Sequence of chain 1.A:
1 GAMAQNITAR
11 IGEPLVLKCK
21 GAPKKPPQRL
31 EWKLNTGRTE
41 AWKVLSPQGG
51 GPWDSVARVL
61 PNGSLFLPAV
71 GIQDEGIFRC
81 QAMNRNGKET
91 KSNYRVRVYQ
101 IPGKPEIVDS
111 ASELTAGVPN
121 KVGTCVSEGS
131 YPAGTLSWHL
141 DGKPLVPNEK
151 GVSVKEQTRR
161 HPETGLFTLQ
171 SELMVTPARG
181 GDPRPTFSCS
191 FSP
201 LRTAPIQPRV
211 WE

A protein and the small-molecule ligand that binds it are described below.
Small molecule (SMILES): Cc1cccc2c(-c3ccccc3)c(C(=O)O)[nH]c12

Binding-site contacts:
Ligand atom C05 contacts residue LYS91 of chain 1.A at 3.8 Å.
Ligand atom C11 contacts residue CYS80 of chain 1.A at 3.6 Å (hydrophobic).
Ligand atom C12 contacts residue SER92 of chain 1.A at 3.3 Å.
Ligand atom C17 contacts residue ARG79 of chain 1.A at 3.7 Å.
Ligand atom C06 contacts residue V6M1 of chain 2.G at 2.9 Å.
Ligand atom C17 contacts residue GLN81 of chain 1.A at 3.5 Å.
Ligand atom C12 contacts residue LYS91 of chain 1.A at 3.4 Å.
Ligand atom C17 contacts residue LYS33 of chain 1.A at 3.5 Å.
Ligand atom C04 contacts residue ARG79 of chain 1.A at 3.6 Å.
Ligand atom O09 contacts residue V6M1 of chain 2.G at 2.5 Å (h-bond).
Ligand atom C19 contacts residue GLU31 of chain 1.A at 3.6 Å.
Ligand atom C17 contacts residue GLU31 of chain 1.A at 3.2 Å.
Ligand atom O10 contacts residue LYS33 of chain 1.A at 2.3 Å (salt-bridge).
Ligand atom C13 contacts residue ASN93 of chain 1.A at 3.7 Å.
Ligand atom C16 contacts residue LYS33 of chain 1.A at 3.7 Å.
Ligand atom C11 contacts residue ARG79 of chain 1.A at 3.5 Å.
Ligand atom C15 contacts residue GLN81 of chain 1.A at 3.6 Å.
Ligand atom C18 contacts residue GLN81 of chain 1.A at 3.2 Å.
Ligand atom C16 contacts residue ARG79 of chain 1.A at 3.6 Å.
Ligand atom N02 contacts residue ACT1 of chain 1.D at 3.7 Å.
Ligand atom C06 contacts residue LYS33 of chain 1.A at 3.5 Å.
Ligand atom C19 contacts residue LYS33 of chain 1.A at 3.9 Å.
Ligand atom C17 contacts residue CYS80 of chain 1.A at 3.9 Å (hydrophobic).
Ligand atom C14 contacts residue ACT1 of chain 1.D at 3.9 Å.
Ligand atom C14 contacts residue ALA2 of chain 1.A at 3.7 Å (hydrophobic).
Ligand atom C08 contacts residue ARG79 of chain 1.A at 3.8 Å.
Ligand atom C04 contacts residue LYS91 of chain 1.A at 3.8 Å.
Ligand atom C14 contacts residue ARG79 of chain 1.A at 3.9 Å.
Ligand atom N02 contacts residue LYS91 of chain 1.A at 3.7 Å.
Ligand atom O09 contacts residue LYS33 of chain 2.A at 3.9 Å.
Ligand atom C11 contacts residue LYS91 of chain 1.A at 3.7 Å.
Ligand atom C11 contacts residue SER92 of chain 1.A at 3.8 Å.
Ligand atom C12 contacts residue ASN93 of chain 1.A at 3.7 Å.
Ligand atom N02 contacts residue ARG79 of chain 1.A at 3.2 Å (salt-bridge).
Ligand atom C05 contacts residue ARG79 of chain 1.A at 3.4 Å.
Ligand atom C07 contacts residue LYS33 of chain 1.A at 3.8 Å.
Ligand atom C19 contacts residue GLN81 of chain 1.A at 3.5 Å.
Ligand atom C03 contacts residue LYS91 of chain 1.A at 3.9 Å.
Ligand atom O10 contacts residue V6M1 of chain 2.G at 2.6 Å (h-bond).
Ligand atom C01 contacts residue ARG79 of chain 1.A at 3.7 Å.

Sequence of chain 2.A:
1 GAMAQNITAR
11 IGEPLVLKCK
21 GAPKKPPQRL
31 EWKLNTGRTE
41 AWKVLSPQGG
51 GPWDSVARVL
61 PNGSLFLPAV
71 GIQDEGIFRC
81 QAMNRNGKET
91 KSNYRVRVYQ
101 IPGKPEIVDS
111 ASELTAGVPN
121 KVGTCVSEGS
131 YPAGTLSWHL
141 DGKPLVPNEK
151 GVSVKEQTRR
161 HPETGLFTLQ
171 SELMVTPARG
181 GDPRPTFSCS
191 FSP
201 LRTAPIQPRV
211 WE